Binding-site contacts:
Ligand atom C2 contacts residue GLU144 of chain 1.A at 4.0 Å.
Ligand atom C3 contacts residue THR198 of chain 1.A at 3.8 Å.
Ligand atom C3 contacts residue HIS199 of chain 1.A at 3.6 Å.
Ligand atom C3 contacts residue ALA145 of chain 1.A at 4.0 Å (hydrophobic).
Ligand atom C2 contacts residue GLN200 of chain 1.A at 4.4 Å.
Ligand atom O2 contacts residue HIS199 of chain 1.A at 4.0 Å.
Ligand atom C1 contacts residue GLN200 of chain 1.A at 3.7 Å.
Ligand atom O3 contacts residue HIS199 of chain 1.A at 4.0 Å.
Ligand atom O2 contacts residue LYS146 of chain 1.A at 3.6 Å (salt-bridge).
Ligand atom C1 contacts residue GLU144 of chain 1.A at 4.3 Å.
Ligand atom C3 contacts residue GLU144 of chain 1.A at 3.6 Å.
Ligand atom O3 contacts residue THR198 of chain 1.A at 4.1 Å.
Ligand atom O2 contacts residue ALA145 of chain 1.A at 3.8 Å.
Ligand atom O2P contacts residue GLN200 of chain 1.A at 2.7 Å (h-bond).
Ligand atom C2 contacts residue HIS199 of chain 1.A at 4.4 Å.
Ligand atom C1 contacts residue HIS199 of chain 1.A at 4.2 Å.
Ligand atom P contacts residue GLN200 of chain 1.A at 3.6 Å.
Ligand atom O2 contacts residue GLU144 of chain 1.A at 4.2 Å.
Ligand atom O2 contacts residue THR198 of chain 1.A at 3.2 Å (h-bond).
Ligand atom C3 contacts residue GLN200 of chain 1.A at 4.2 Å.
Ligand atom O3P contacts residue GLN200 of chain 1.A at 3.3 Å (h-bond).

The small molecule below binds the protein below.
Small molecule (SMILES): O=P(O)(O)OC[C@@H](O)CO

Sequence of chain 1.A:
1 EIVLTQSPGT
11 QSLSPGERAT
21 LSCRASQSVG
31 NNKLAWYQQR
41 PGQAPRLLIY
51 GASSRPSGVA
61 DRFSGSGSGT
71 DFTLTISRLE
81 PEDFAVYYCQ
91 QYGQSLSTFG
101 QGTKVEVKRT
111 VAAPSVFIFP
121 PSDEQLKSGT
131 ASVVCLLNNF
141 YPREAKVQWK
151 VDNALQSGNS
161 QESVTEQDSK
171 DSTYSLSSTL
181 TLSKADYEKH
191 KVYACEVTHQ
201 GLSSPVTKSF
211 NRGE